Sequence of chain 1.A:
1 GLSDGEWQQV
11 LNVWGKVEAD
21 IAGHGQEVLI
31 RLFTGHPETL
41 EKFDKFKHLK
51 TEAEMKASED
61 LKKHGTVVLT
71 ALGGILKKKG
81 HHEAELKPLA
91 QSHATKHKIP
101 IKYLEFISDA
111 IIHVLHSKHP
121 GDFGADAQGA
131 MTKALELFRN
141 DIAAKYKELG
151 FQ

The small molecule below binds the protein below.
Small molecule (SMILES): O=Nc1ccccc1

Binding-site contacts:
Ligand atom O contacts residue LYS62 of chain 1.A at 4.3 Å.
Ligand atom C2 contacts residue GLU59 of chain 1.A at 4.1 Å.
Ligand atom C1 contacts residue LYS63 of chain 1.A at 3.8 Å.
Ligand atom N contacts residue LYS63 of chain 1.A at 4.3 Å.
Ligand atom C2 contacts residue LYS62 of chain 1.A at 4.0 Å.
Ligand atom O contacts residue THR66 of chain 1.A at 2.8 Å (h-bond).
Ligand atom O contacts residue ALA22 of chain 1.A at 3.6 Å.
Ligand atom C5 contacts residue LYS63 of chain 1.A at 3.6 Å.
Ligand atom C2 contacts residue LYS63 of chain 1.A at 3.5 Å.
Ligand atom C6 contacts residue LYS63 of chain 1.A at 3.9 Å.
Ligand atom C4 contacts residue GLU59 of chain 1.A at 3.9 Å.
Ligand atom N contacts residue THR66 of chain 1.A at 3.3 Å (h-bond).
Ligand atom C3 contacts residue GLU59 of chain 1.A at 3.2 Å.
Ligand atom C1 contacts residue THR66 of chain 1.A at 4.3 Å.
Ligand atom C4 contacts residue LYS63 of chain 1.A at 3.4 Å.
Ligand atom C3 contacts residue LYS63 of chain 1.A at 3.5 Å.
Ligand atom C3 contacts residue LYS62 of chain 1.A at 4.3 Å.